Sequence of chain 56.D:
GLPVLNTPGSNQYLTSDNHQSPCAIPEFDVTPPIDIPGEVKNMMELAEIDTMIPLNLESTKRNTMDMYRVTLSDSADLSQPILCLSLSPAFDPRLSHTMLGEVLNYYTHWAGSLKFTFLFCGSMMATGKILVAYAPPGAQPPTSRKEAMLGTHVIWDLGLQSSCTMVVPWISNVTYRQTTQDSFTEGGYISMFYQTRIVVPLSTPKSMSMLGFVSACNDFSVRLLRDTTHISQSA

Sequence of chain 60.B:
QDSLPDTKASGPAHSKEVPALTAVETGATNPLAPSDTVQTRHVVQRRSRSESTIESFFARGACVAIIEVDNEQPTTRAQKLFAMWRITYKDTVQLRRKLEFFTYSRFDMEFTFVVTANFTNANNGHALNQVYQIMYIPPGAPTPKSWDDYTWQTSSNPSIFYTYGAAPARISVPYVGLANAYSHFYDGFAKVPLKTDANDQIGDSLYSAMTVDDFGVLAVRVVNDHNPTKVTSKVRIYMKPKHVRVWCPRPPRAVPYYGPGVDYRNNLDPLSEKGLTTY

Sequence of chain 60.D:
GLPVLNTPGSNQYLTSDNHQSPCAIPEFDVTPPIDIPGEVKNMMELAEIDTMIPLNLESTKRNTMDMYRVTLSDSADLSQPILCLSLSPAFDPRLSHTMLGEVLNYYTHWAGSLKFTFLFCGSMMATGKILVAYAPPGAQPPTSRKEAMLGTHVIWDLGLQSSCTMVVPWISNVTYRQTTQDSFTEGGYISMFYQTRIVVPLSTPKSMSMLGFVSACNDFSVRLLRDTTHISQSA

Binding-site contacts:
Ligand atom C4B contacts residue ILE193 of chain 60.B at 3.8 Å (hydrophobic).
Ligand atom C4B contacts residue TYR158 of chain 60.B at 3.8 Å (hydrophobic).
Ligand atom C4 contacts residue PHE237 of chain 60.B at 3.1 Å (hydrophobic).
Ligand atom C4A contacts residue ILE182 of chain 60.B at 3.9 Å (hydrophobic).
Ligand atom C6B contacts residue PHE133 of chain 60.B at 3.5 Å (hydrophobic).
Ligand atom N3A contacts residue TYR158 of chain 60.B at 3.7 Å.
Ligand atom O1A contacts residue PHE135 of chain 60.B at 3.8 Å.
Ligand atom C5B contacts residue LEU240 of chain 60.B at 3.5 Å (hydrophobic).
Ligand atom C4C contacts residue PHE237 of chain 60.B at 3.6 Å (hydrophobic).
Ligand atom C2B contacts residue VAL195 of chain 60.B at 3.9 Å (hydrophobic).
Ligand atom C4 contacts residue TYR111 of chain 60.B at 3.6 Å (hydrophobic).
Ligand atom O1 contacts residue TYR111 of chain 60.B at 3.5 Å.
Ligand atom C2A contacts residue ILE193 of chain 60.B at 3.9 Å (hydrophobic).
Ligand atom O1B contacts residue PHE133 of chain 60.B at 3.9 Å.
Ligand atom C31 contacts residue TYR111 of chain 60.B at 3.7 Å (hydrophobic).
Ligand atom N3A contacts residue PRO180 of chain 60.B at 3.7 Å.
Ligand atom C2B contacts residue TYR158 of chain 60.B at 3.5 Å (hydrophobic).
Ligand atom C7C contacts residue TYR158 of chain 60.B at 3.8 Å (hydrophobic).
Ligand atom N3A contacts residue ALA24 of chain 60.D at 3.9 Å.
Ligand atom C31 contacts residue PHE237 of chain 60.B at 3.8 Å (hydrophobic).
Ligand atom C3 contacts residue PHE237 of chain 60.B at 3.7 Å (hydrophobic).
Ligand atom O1B contacts residue ILE109 of chain 60.B at 3.8 Å.
Ligand atom C6C contacts residue VAL198 of chain 60.B at 3.9 Å (hydrophobic).
Ligand atom C5A contacts residue ILE182 of chain 60.B at 3.5 Å (hydrophobic).
Ligand atom C5B contacts residue ILE193 of chain 60.B at 3.9 Å (hydrophobic).
Ligand atom C2A contacts residue TYR158 of chain 60.B at 3.9 Å (hydrophobic).
Ligand atom O1 contacts residue TYR204 of chain 60.B at 3.6 Å.
Ligand atom C3 contacts residue TYR111 of chain 60.B at 3.2 Å (hydrophobic).
Ligand atom C5C contacts residue VAL195 of chain 60.B at 3.8 Å (hydrophobic).
Ligand atom C4C contacts residue VAL198 of chain 60.B at 3.8 Å (hydrophobic).
Ligand atom C4A contacts residue SER181 of chain 60.B at 3.8 Å.
Ligand atom C5 contacts residue TYR111 of chain 60.B at 3.8 Å (hydrophobic).
Ligand atom N2 contacts residue TYR204 of chain 60.B at 3.8 Å.
Ligand atom C4A contacts residue PRO180 of chain 60.B at 3.3 Å (hydrophobic).
Ligand atom O1 contacts residue PHE129 of chain 60.B at 3.8 Å.
Ligand atom C2C contacts residue PHE237 of chain 60.B at 3.8 Å (hydrophobic).
Ligand atom C3B contacts residue TYR158 of chain 60.B at 3.4 Å (hydrophobic).
Ligand atom C5A contacts residue ILE156 of chain 60.B at 3.2 Å (hydrophobic).
Ligand atom N2 contacts residue TYR111 of chain 60.B at 3.1 Å.
Ligand atom C6C contacts residue PHE237 of chain 60.B at 3.9 Å (hydrophobic).

This small molecule binds to this protein.
Small molecule (SMILES): Cc1cc(CCCCCCCOc2ccc(C3=NCCO3)cc2)on1